The small molecule below binds the protein below.
Small molecule (SMILES): CC(=O)N[C@@H]1[C@@H](O)[C@H](O)[C@@H](CO)O[C@H]1O

Binding-site contacts:
Ligand atom N2 contacts residue ASN125 of chain 1.A at 3.1 Å (h-bond).
Ligand atom C8 contacts residue GLN124 of chain 1.A at 4.0 Å.
Ligand atom C4 contacts residue ASN125 of chain 1.A at 4.2 Å.
Ligand atom C5 contacts residue ASN125 of chain 1.A at 3.6 Å.
Ligand atom C7 contacts residue GLN124 of chain 1.A at 4.4 Å.
Ligand atom O5 contacts residue ASN125 of chain 1.A at 2.3 Å (h-bond).
Ligand atom C3 contacts residue ASN125 of chain 1.A at 3.9 Å.
Ligand atom C2 contacts residue ASN125 of chain 1.A at 2.5 Å.
Ligand atom C7 contacts residue ASN125 of chain 1.A at 3.5 Å.
Ligand atom O7 contacts residue ASN125 of chain 1.A at 3.5 Å (h-bond).
Ligand atom C1 contacts residue ASN125 of chain 1.A at 1.4 Å.

Sequence of chain 1.A:
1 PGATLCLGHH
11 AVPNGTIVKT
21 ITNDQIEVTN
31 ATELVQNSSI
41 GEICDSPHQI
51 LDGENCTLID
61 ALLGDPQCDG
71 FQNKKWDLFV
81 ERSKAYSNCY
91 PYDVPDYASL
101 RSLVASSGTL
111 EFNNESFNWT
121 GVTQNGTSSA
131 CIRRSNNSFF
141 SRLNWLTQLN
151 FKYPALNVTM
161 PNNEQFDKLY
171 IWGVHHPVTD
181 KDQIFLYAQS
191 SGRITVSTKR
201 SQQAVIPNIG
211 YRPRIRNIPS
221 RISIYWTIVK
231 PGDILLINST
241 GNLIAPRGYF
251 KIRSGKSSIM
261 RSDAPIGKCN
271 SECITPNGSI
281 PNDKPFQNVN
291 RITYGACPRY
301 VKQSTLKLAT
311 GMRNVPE